Sequence of chain 1.A:
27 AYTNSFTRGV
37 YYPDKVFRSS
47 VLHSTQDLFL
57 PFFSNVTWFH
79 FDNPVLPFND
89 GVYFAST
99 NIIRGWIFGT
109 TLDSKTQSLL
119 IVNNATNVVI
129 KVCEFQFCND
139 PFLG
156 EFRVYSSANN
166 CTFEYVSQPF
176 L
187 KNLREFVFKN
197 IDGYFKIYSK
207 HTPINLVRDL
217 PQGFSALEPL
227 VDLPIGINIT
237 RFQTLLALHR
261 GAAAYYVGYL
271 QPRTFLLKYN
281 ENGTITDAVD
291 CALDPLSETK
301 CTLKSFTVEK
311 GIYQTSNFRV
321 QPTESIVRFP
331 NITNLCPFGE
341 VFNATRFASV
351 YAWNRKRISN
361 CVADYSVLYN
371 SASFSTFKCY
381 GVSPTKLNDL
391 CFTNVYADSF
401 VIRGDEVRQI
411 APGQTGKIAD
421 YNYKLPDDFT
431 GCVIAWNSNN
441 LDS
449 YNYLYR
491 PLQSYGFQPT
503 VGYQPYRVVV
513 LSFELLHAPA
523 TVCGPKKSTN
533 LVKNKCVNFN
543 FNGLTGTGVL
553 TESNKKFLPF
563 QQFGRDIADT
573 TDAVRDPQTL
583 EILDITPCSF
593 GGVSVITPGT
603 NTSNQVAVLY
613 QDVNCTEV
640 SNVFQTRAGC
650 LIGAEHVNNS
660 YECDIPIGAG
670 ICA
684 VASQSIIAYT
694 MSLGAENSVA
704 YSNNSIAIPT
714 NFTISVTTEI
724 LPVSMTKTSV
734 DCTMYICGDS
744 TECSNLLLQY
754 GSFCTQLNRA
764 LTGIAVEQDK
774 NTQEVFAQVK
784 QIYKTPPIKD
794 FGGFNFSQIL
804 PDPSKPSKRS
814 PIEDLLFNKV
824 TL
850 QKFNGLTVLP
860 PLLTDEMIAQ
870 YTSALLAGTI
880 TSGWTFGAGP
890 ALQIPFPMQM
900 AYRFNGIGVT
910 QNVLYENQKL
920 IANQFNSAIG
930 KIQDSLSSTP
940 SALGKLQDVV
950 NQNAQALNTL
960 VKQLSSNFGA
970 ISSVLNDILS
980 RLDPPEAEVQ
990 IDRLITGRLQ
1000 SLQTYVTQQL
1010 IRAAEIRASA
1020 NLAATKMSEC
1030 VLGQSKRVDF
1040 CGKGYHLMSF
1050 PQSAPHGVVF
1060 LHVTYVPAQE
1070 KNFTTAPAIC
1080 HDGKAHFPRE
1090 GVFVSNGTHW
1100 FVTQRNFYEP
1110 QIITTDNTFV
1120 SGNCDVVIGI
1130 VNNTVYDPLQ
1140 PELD

This small molecule binds to this protein.
Small molecule (SMILES): CC(=O)N[C@H]1[C@H](O[C@H]2[C@H](O)[C@@H](NC(C)=O)CO[C@@H]2CO)O[C@H](CO)[C@@H](O)[C@@H]1O

Binding-site contacts:
Ligand atom C8 contacts residue ASN331 of chain 1.A at 3.3 Å.
Ligand atom O3 contacts residue GLN580 of chain 1.A at 3.8 Å.
Ligand atom O7 contacts residue ASN331 of chain 1.A at 4.0 Å.
Ligand atom O5 contacts residue ASN331 of chain 1.A at 2.6 Å (h-bond).
Ligand atom N2 contacts residue ASN331 of chain 1.A at 2.7 Å (h-bond).
Ligand atom C7 contacts residue GLN580 of chain 1.A at 3.7 Å.
Ligand atom C3 contacts residue ASN331 of chain 1.A at 3.7 Å.
Ligand atom O7 contacts residue GLN580 of chain 1.A at 3.8 Å.
Ligand atom C3 contacts residue GLN580 of chain 1.A at 3.4 Å.
Ligand atom N2 contacts residue GLN580 of chain 1.A at 2.7 Å (h-bond).
Ligand atom C2 contacts residue ASN331 of chain 1.A at 2.4 Å.
Ligand atom C5 contacts residue ASN331 of chain 1.A at 3.8 Å.
Ligand atom C1 contacts residue GLN580 of chain 1.A at 3.9 Å.
Ligand atom C4 contacts residue ASN331 of chain 1.A at 4.3 Å.
Ligand atom C1 contacts residue ASN331 of chain 1.A at 1.4 Å.
Ligand atom O7 contacts residue LEU582 of chain 1.A at 3.5 Å.
Ligand atom C2 contacts residue GLN580 of chain 1.A at 3.5 Å.
Ligand atom C7 contacts residue ASN331 of chain 1.A at 3.1 Å.